Binding-site contacts:
Ligand atom C5 contacts residue ARG112 of chain 1.D at 3.5 Å.
Ligand atom O6P contacts residue TYR242 of chain 1.D at 2.4 Å (h-bond).
Ligand atom O4P contacts residue ARG264 of chain 1.D at 2.5 Å (salt-bridge).
Ligand atom C1' contacts residue MET77 of chain 1.D at 4.2 Å (hydrophobic).
Ligand atom N3 contacts residue ARG112 of chain 1.D at 3.5 Å (salt-bridge).
Ligand atom N7 contacts residue ARG112 of chain 1.D at 3.9 Å.
Ligand atom C8 contacts residue ARG112 of chain 1.D at 4.5 Å.
Ligand atom C4 contacts residue ARG112 of chain 1.D at 3.5 Å.
Ligand atom O4P contacts residue ASN174 of chain 1.D at 3.5 Å (h-bond).
Ligand atom O5P contacts residue GLY265 of chain 1.D at 4.5 Å.
Ligand atom N6 contacts residue ARG112 of chain 1.D at 3.6 Å.
Ligand atom O3' contacts residue TYR242 of chain 1.D at 4.0 Å.
Ligand atom O6P contacts residue ASN174 of chain 1.D at 3.4 Å (h-bond).
Ligand atom C2' contacts residue MET77 of chain 1.D at 4.2 Å (hydrophobic).
Ligand atom O4P contacts residue MET77 of chain 1.D at 3.8 Å.
Ligand atom P2 contacts residue ARG264 of chain 1.D at 3.8 Å.
Ligand atom O5P contacts residue ASN174 of chain 1.D at 3.2 Å (h-bond).
Ligand atom P2 contacts residue TYR242 of chain 1.D at 3.7 Å.
Ligand atom N9 contacts residue ARG112 of chain 1.D at 4.0 Å.
Ligand atom O3' contacts residue MET77 of chain 1.D at 4.0 Å.
Ligand atom O6P contacts residue ARG264 of chain 1.D at 4.2 Å.
Ligand atom N1 contacts residue ARG112 of chain 1.D at 3.7 Å.
Ligand atom OP1 contacts residue LYS258 of chain 1.D at 3.6 Å.
Ligand atom O5P contacts residue ARG264 of chain 1.D at 4.5 Å.
Ligand atom P2 contacts residue ASN174 of chain 1.D at 3.5 Å.
Ligand atom C6 contacts residue ARG112 of chain 1.D at 3.4 Å.
Ligand atom O5P contacts residue TYR242 of chain 1.D at 4.0 Å.
Ligand atom C2 contacts residue ARG112 of chain 1.D at 3.8 Å.

Sequence of chain 1.D:
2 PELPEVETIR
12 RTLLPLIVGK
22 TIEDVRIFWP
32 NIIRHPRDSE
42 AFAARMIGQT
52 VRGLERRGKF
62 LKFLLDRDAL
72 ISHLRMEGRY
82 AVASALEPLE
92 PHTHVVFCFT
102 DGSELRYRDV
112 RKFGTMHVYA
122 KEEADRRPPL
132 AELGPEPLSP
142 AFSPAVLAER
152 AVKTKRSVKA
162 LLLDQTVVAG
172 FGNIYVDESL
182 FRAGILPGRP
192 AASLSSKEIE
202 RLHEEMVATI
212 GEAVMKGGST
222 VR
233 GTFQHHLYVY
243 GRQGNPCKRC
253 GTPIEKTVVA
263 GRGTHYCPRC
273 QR

The small molecule below binds the protein below.
Small molecule (SMILES): Cc1cn([C@H]2C[C@H](O[P](=O)(O)OC[C@H]3O[C@@H](n4ccc(N)nc4=O)C[C@@H]3O[P](=O)(O)OC[C@H]3O[C@@H](n4ccc(N)nc4=O)C[C@@H]3O[P](=O)(O)OC[C@H]3O[C@@H](n4cnc5c(N)ncnc54)C[C@@H]3OP(=O)(O)O)[C@@H](CO[P](=O)(O)O[C@H]3C[C@H](n4cnc5c(=O)nc(N)[nH]c54)O[C@@H]3COP(=O)=O)O2)c(=O)[nH]c1=O